A small-molecule ligand and the protein it binds are described below.
Small molecule (SMILES): CC(=O)N[C@H]1[C@H](O[C@H]2[C@H](O)[C@@H](NC(C)=O)CO[C@@H]2CO)O[C@H](CO)[C@@H](O)[C@@H]1O

Binding-site contacts:
Ligand atom C3 contacts residue ASN798 of chain 1.C at 3.8 Å.
Ligand atom C8 contacts residue GLN801 of chain 1.C at 3.8 Å.
Ligand atom C5 contacts residue ASN798 of chain 1.C at 3.7 Å.
Ligand atom C7 contacts residue GLN801 of chain 1.C at 4.4 Å.
Ligand atom C4 contacts residue SER800 of chain 1.C at 4.5 Å.
Ligand atom O6 contacts residue GLN801 of chain 1.C at 4.2 Å.
Ligand atom C7 contacts residue ASN798 of chain 1.C at 3.6 Å.
Ligand atom C2 contacts residue SER800 of chain 1.C at 4.2 Å.
Ligand atom C5 contacts residue SER800 of chain 1.C at 3.4 Å.
Ligand atom O5 contacts residue ASN798 of chain 1.C at 2.4 Å (h-bond).
Ligand atom C4 contacts residue ASN798 of chain 1.C at 4.2 Å.
Ligand atom O7 contacts residue GLN801 of chain 1.C at 4.3 Å.
Ligand atom C1 contacts residue SER800 of chain 1.C at 3.1 Å.
Ligand atom C6 contacts residue SER800 of chain 1.C at 4.3 Å.
Ligand atom C6 contacts residue GLN801 of chain 1.C at 3.6 Å.
Ligand atom O7 contacts residue ASN798 of chain 1.C at 4.0 Å.
Ligand atom C3 contacts residue SER800 of chain 1.C at 4.3 Å.
Ligand atom C2 contacts residue ASN798 of chain 1.C at 2.4 Å.
Ligand atom O5 contacts residue SER800 of chain 1.C at 3.3 Å (h-bond).
Ligand atom N2 contacts residue ASN798 of chain 1.C at 2.8 Å (h-bond).
Ligand atom C5 contacts residue GLN801 of chain 1.C at 4.0 Å.
Ligand atom C1 contacts residue ASN798 of chain 1.C at 1.4 Å.

Sequence of chain 1.C:
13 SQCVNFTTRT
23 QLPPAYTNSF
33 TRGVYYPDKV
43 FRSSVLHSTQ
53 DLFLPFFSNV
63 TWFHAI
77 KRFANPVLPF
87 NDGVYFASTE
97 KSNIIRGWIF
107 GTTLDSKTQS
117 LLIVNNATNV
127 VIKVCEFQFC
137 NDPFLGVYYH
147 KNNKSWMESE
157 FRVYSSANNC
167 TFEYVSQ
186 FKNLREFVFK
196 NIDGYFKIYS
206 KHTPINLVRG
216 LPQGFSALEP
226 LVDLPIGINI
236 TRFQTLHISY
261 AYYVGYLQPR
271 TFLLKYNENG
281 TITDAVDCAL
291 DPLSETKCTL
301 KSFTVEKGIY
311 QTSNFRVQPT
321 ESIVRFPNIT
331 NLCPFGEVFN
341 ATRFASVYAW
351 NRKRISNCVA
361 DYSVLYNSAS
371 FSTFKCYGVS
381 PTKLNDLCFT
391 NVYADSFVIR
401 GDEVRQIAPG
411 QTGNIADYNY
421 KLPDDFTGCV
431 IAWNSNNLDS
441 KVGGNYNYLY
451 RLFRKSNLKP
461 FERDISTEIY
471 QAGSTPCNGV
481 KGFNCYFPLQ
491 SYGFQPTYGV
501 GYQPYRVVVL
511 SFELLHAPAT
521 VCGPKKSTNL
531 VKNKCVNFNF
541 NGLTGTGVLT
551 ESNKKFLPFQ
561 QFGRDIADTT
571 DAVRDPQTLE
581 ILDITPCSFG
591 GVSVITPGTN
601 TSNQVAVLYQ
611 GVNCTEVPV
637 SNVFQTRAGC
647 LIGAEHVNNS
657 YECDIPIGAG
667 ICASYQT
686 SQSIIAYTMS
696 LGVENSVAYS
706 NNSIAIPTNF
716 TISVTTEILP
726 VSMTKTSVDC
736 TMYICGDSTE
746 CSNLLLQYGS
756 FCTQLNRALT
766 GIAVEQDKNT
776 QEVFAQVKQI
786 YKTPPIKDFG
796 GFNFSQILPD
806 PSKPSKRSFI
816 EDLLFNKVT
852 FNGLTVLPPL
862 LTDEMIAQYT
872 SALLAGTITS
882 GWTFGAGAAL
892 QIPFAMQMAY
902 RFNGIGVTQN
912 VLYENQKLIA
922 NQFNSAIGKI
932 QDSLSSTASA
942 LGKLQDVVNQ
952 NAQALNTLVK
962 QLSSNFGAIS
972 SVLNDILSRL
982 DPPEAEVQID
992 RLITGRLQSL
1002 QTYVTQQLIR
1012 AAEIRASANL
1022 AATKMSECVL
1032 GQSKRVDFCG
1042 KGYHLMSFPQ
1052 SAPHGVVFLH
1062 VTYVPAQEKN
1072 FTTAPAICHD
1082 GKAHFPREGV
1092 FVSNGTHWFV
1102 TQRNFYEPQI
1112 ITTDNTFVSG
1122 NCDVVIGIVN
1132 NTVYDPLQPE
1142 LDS